Sequence of chain 1.AA:
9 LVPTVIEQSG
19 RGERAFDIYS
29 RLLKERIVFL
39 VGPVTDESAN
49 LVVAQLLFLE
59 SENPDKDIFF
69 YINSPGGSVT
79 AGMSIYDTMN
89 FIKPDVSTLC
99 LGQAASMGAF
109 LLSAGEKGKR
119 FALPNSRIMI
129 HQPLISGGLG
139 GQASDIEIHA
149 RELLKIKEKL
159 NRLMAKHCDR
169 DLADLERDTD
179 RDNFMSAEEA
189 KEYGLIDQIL

Sequence of chain 1.Z:
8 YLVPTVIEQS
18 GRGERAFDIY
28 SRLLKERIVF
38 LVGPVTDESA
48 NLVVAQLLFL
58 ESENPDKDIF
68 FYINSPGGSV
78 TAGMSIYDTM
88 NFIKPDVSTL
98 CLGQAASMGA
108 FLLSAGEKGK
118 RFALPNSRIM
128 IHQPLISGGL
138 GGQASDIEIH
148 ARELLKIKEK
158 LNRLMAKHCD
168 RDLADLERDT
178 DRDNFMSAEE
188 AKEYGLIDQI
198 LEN

Binding-site contacts:
Ligand atom C1 contacts residue TYR69 of chain 1.AA at 3.5 Å (hydrophobic).
Ligand atom CE2 contacts residue LEU55 of chain 1.Z at 3.7 Å (hydrophobic).
Ligand atom CA contacts residue PHE67 of chain 1.AA at 3.5 Å (hydrophobic).
Ligand atom CE2 contacts residue LEU99 of chain 1.AA at 3.8 Å (hydrophobic).
Ligand atom C4 contacts residue LEU55 of chain 1.Z at 3.8 Å (hydrophobic).
Ligand atom C8 contacts residue GLU33 of chain 1.AA at 3.8 Å.
Ligand atom CD contacts residue TYR69 of chain 1.AA at 3.6 Å (hydrophobic).
Ligand atom CE2 contacts residue TYR69 of chain 1.AA at 3.7 Å (hydrophobic).
Ligand atom O contacts residue TYR69 of chain 1.AA at 2.6 Å (h-bond).
Ligand atom CM contacts residue LEU198 of chain 1.AA at 3.6 Å (hydrophobic).
Ligand atom CZ contacts residue THR86 of chain 1.Z at 3.4 Å.
Ligand atom C8 contacts residue ARG29 of chain 1.AA at 3.7 Å.
Ligand atom CG contacts residue LEU97 of chain 1.AA at 3.8 Å (hydrophobic).
Ligand atom C6 contacts residue LEU30 of chain 1.AA at 3.8 Å (hydrophobic).
Ligand atom CB contacts residue PHE67 of chain 1.AA at 3.7 Å (hydrophobic).
Ligand atom CA contacts residue PHE89 of chain 1.Z at 3.8 Å (hydrophobic).
Ligand atom C contacts residue PHE67 of chain 1.AA at 3.5 Å (hydrophobic).
Ligand atom C8 contacts residue LEU30 of chain 1.AA at 3.8 Å (hydrophobic).
Ligand atom CM contacts residue PHE119 of chain 1.AA at 3.7 Å (hydrophobic).
Ligand atom C7 contacts residue GLU33 of chain 1.AA at 3.6 Å.
Ligand atom CB contacts residue PHE67 of chain 1.AA at 3.5 Å (hydrophobic).
Ligand atom C4 contacts residue ILE35 of chain 1.AA at 3.6 Å (hydrophobic).
Ligand atom CA contacts residue PHE67 of chain 1.AA at 3.6 Å (hydrophobic).
Ligand atom CB contacts residue SER95 of chain 1.AA at 3.9 Å.
Ligand atom CD contacts residue ILE35 of chain 1.AA at 3.8 Å (hydrophobic).
Ligand atom N contacts residue TYR69 of chain 1.AA at 2.9 Å (h-bond).
Ligand atom C2 contacts residue LEU55 of chain 1.Z at 3.7 Å (hydrophobic).
Ligand atom C8 contacts residue SER59 of chain 1.Z at 3.8 Å.
Ligand atom C5 contacts residue LEU55 of chain 1.Z at 3.8 Å (hydrophobic).
Ligand atom N contacts residue PHE67 of chain 1.AA at 3.8 Å.
Ligand atom CB contacts residue LEU97 of chain 1.AA at 3.5 Å (hydrophobic).
Ligand atom C7 contacts residue SER59 of chain 1.Z at 3.7 Å.
Ligand atom N contacts residue PHE89 of chain 1.Z at 3.8 Å.
Ligand atom O contacts residue PHE89 of chain 1.Z at 3.8 Å.
Ligand atom CD2 contacts residue TYR69 of chain 1.AA at 3.4 Å (hydrophobic).
Ligand atom C2 contacts residue TYR69 of chain 1.AA at 3.2 Å (hydrophobic).
Ligand atom CD2 contacts residue LEU97 of chain 1.AA at 3.8 Å (hydrophobic).
Ligand atom C contacts residue TYR69 of chain 1.AA at 3.7 Å (hydrophobic).
Ligand atom CD1 contacts residue PHE89 of chain 1.Z at 3.7 Å (hydrophobic).
Ligand atom CE contacts residue GLU33 of chain 1.AA at 3.8 Å.

This protein binds this small molecule.
Small molecule (SMILES): C/C=C/C=C/C=C/C(=O)N[C@@H](Cc1ccccc1)C(=O)N[C@H]1COC(=O)[C@@H]2C[C@@H](C)CN2C(=O)[C@H](C)NC(=O)[C@H](C)N(C)C(=O)[C@@H]2CCCN2C1=O